Sequence of chain 2.A:
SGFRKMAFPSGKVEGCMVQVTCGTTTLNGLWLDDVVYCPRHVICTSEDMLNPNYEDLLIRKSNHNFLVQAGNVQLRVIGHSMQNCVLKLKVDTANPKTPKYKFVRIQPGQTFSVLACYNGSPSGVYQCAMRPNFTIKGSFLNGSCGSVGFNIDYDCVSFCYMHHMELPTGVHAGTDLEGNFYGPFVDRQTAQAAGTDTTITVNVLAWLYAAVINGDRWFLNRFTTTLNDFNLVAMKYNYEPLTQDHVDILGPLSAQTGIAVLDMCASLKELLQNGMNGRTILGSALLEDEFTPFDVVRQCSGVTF

The small molecule below binds the protein below.
Small molecule (SMILES): C=CC(=O)N(C)Cc1nc(C(F)(F)F)cs1

Binding-site contacts:
Ligand atom F03 contacts residue ASP187 of chain 2.A at 4.3 Å.
Ligand atom N01 contacts residue ASN142 of chain 2.A at 3.6 Å (h-bond).
Ligand atom F01 contacts residue ASP187 of chain 2.A at 3.7 Å.
Ligand atom F01 contacts residue HIS41 of chain 2.A at 3.8 Å.
Ligand atom F02 contacts residue MET49 of chain 2.A at 3.6 Å.
Ligand atom C08 contacts residue MET49 of chain 2.A at 4.0 Å (hydrophobic).
Ligand atom F03 contacts residue GLN189 of chain 2.A at 3.2 Å.
Ligand atom C09 contacts residue ASP187 of chain 2.A at 4.2 Å.
Ligand atom O01 contacts residue ASN142 of chain 2.A at 3.5 Å.
Ligand atom C02 contacts residue CYS145 of chain 2.A at 2.6 Å (hydrophobic).
Ligand atom C05 contacts residue ASN142 of chain 2.A at 4.3 Å.
Ligand atom F03 contacts residue MET165 of chain 2.A at 3.5 Å.
Ligand atom F01 contacts residue MET165 of chain 2.A at 3.1 Å.
Ligand atom C03 contacts residue GLY143 of chain 2.A at 4.1 Å.
Ligand atom F03 contacts residue ARG188 of chain 2.A at 3.3 Å.
Ligand atom C01 contacts residue CYS145 of chain 2.A at 1.8 Å (hydrophobic).
Ligand atom F02 contacts residue ARG188 of chain 2.A at 4.0 Å.
Ligand atom F01 contacts residue ARG188 of chain 2.A at 3.9 Å.
Ligand atom C09 contacts residue MET49 of chain 2.A at 4.4 Å (hydrophobic).
Ligand atom C03 contacts residue ASN142 of chain 2.A at 3.9 Å.
Ligand atom O01 contacts residue GLY143 of chain 2.A at 3.0 Å (h-bond).
Ligand atom C03 contacts residue CYS145 of chain 2.A at 2.9 Å (hydrophobic).
Ligand atom C01 contacts residue HIS163 of chain 2.A at 4.0 Å.
Ligand atom C09 contacts residue MET165 of chain 2.A at 4.1 Å (hydrophobic).
Ligand atom C02 contacts residue HIS164 of chain 2.A at 3.3 Å.
Ligand atom O01 contacts residue CYS145 of chain 2.A at 2.8 Å (h-bond).
Ligand atom F03 contacts residue MET49 of chain 2.A at 4.2 Å.
Ligand atom F02 contacts residue TYR54 of chain 2.A at 3.9 Å.
Ligand atom C07 contacts residue MET49 of chain 2.A at 3.4 Å (hydrophobic).
Ligand atom F02 contacts residue ASP187 of chain 2.A at 3.7 Å.
Ligand atom C07 contacts residue HIS41 of chain 2.A at 3.4 Å.
Ligand atom C09 contacts residue ARG188 of chain 2.A at 4.2 Å.
Ligand atom C04 contacts residue ASN142 of chain 2.A at 3.3 Å.
Ligand atom S01 contacts residue HIS41 of chain 2.A at 3.7 Å.
Ligand atom C09 contacts residue HIS41 of chain 2.A at 4.3 Å.
Ligand atom S01 contacts residue MET49 of chain 2.A at 3.7 Å.
Ligand atom C08 contacts residue HIS41 of chain 2.A at 4.2 Å.
Ligand atom F02 contacts residue HIS41 of chain 2.A at 3.9 Å.
Ligand atom C01 contacts residue HIS164 of chain 2.A at 3.1 Å.
Ligand atom N01 contacts residue CYS145 of chain 2.A at 4.2 Å.